The small molecule below binds the protein below.
Small molecule (SMILES): N#Cc1c(/C=C/c2ccccc2)[nH]c2nc(N)[nH]c(=O)c12

Sequence of chain 1.A:
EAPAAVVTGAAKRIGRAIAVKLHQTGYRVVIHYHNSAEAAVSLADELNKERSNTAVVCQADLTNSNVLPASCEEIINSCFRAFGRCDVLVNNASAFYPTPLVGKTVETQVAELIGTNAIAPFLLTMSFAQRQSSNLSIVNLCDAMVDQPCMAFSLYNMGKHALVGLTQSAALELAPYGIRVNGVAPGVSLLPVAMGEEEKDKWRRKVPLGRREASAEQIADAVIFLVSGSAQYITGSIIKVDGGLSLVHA

Sequence of chain 1.D:
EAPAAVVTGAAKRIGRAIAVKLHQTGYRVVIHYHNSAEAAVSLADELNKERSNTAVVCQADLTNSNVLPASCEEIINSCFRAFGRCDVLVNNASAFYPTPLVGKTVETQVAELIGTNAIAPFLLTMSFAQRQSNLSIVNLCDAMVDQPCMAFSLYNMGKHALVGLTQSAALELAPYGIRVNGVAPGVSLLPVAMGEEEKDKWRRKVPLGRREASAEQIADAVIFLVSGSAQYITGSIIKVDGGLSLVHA

Binding-site contacts:
Ligand atom NAB contacts residue PHE117 of chain 1.D at 3.5 Å.
Ligand atom NAB contacts residue SER115 of chain 1.D at 2.8 Å (h-bond).
Ligand atom CAU contacts residue NAP1 of chain 1.L at 3.7 Å.
Ligand atom CAG contacts residue TRP241 of chain 1.D at 3.7 Å (hydrophobic).
Ligand atom CAQ contacts residue NAP1 of chain 1.L at 3.2 Å.
Ligand atom CAG contacts residue CYS188 of chain 1.D at 3.4 Å (hydrophobic).
Ligand atom CAU contacts residue PHE117 of chain 1.D at 3.6 Å (hydrophobic).
Ligand atom NAL contacts residue PHE117 of chain 1.D at 3.6 Å.
Ligand atom NAA contacts residue NAP1 of chain 1.L at 3.5 Å (h-bond).
Ligand atom CAR contacts residue PHE117 of chain 1.D at 3.7 Å (hydrophobic).
Ligand atom CAT contacts residue PHE117 of chain 1.D at 3.6 Å (hydrophobic).
Ligand atom CAO contacts residue NAP1 of chain 1.L at 3.3 Å.
Ligand atom CAH contacts residue CYS188 of chain 1.D at 3.0 Å (hydrophobic).
Ligand atom NAM contacts residue PHE117 of chain 1.D at 3.7 Å.
Ligand atom NAN contacts residue NAP1 of chain 1.L at 3.4 Å.
Ligand atom CAQ contacts residue PHE117 of chain 1.D at 3.7 Å (hydrophobic).
Ligand atom CAS contacts residue NAP1 of chain 1.L at 3.4 Å.
Ligand atom NAB contacts residue NAP1 of chain 1.L at 3.1 Å (h-bond).
Ligand atom NAN contacts residue TYR194 of chain 1.D at 2.8 Å (h-bond).
Ligand atom NAA contacts residue PRO230 of chain 1.D at 3.2 Å.
Ligand atom CAD contacts residue NAP1 of chain 1.L at 3.3 Å.
Ligand atom NAN contacts residue PHE117 of chain 1.D at 3.6 Å.
Ligand atom CAH contacts residue MET183 of chain 1.D at 3.3 Å (hydrophobic).
Ligand atom CAF contacts residue NAP1 of chain 1.L at 3.3 Å.
Ligand atom CAR contacts residue NAP1 of chain 1.L at 3.5 Å.
Ligand atom OAC contacts residue ARG34 of chain 1.D at 3.2 Å (salt-bridge).
Ligand atom OAC contacts residue NAP1 of chain 1.L at 3.3 Å (h-bond).
Ligand atom CAE contacts residue ASP181 of chain 1.D at 3.1 Å.
Ligand atom CAO contacts residue PHE117 of chain 1.D at 3.3 Å (hydrophobic).
Ligand atom CAI contacts residue TRP241 of chain 1.D at 3.4 Å (hydrophobic).
Ligand atom CAP contacts residue CYS188 of chain 1.D at 3.6 Å (hydrophobic).
Ligand atom NAM contacts residue NAP1 of chain 1.L at 2.7 Å (h-bond).
Ligand atom NAN contacts residue ASP181 of chain 1.D at 3.8 Å.
Ligand atom CAT contacts residue TYR194 of chain 1.D at 3.5 Å (hydrophobic).
Ligand atom CAG contacts residue MET183 of chain 1.D at 3.5 Å (hydrophobic).
Ligand atom NAL contacts residue TYR194 of chain 1.D at 3.5 Å (h-bond).
Ligand atom CAT contacts residue NAP1 of chain 1.L at 3.6 Å.
Ligand atom CAJ contacts residue CYS188 of chain 1.D at 3.2 Å (hydrophobic).
Ligand atom NAL contacts residue NAP1 of chain 1.L at 2.7 Å (h-bond).
Ligand atom CAS contacts residue PHE117 of chain 1.D at 3.5 Å (hydrophobic).